Binding-site contacts:
Ligand atom O2G contacts residue THR42 of chain 1.A at 3.6 Å.
Ligand atom O3G contacts residue ALA68 of chain 1.A at 3.6 Å.
Ligand atom N1 contacts residue ASP184 of chain 1.A at 2.7 Å (salt-bridge).
Ligand atom C3' contacts residue ARG140 of chain 1.A at 3.5 Å.
Ligand atom O1B contacts residue THR106 of chain 1.A at 3.4 Å (h-bond).
Ligand atom O3B contacts residue GLY105 of chain 1.A at 3.1 Å (h-bond).
Ligand atom O2B contacts residue GLY18 of chain 1.A at 2.8 Å (h-bond).
Ligand atom O3' contacts residue GLU136 of chain 1.A at 2.5 Å (salt-bridge).
Ligand atom O6 contacts residue ASN22 of chain 1.A at 3.0 Å (h-bond).
Ligand atom C2' contacts residue GLU136 of chain 1.A at 3.2 Å.
Ligand atom O3' contacts residue ARG140 of chain 1.A at 2.9 Å (salt-bridge).
Ligand atom N9 contacts residue PHE180 of chain 1.A at 3.4 Å.
Ligand atom C4' contacts residue GLU102 of chain 1.A at 3.5 Å.
Ligand atom C2' contacts residue PHE180 of chain 1.A at 3.4 Å (hydrophobic).
Ligand atom O2' contacts residue GLU136 of chain 1.A at 2.6 Å (salt-bridge).
Ligand atom C2 contacts residue ASP184 of chain 1.A at 3.1 Å.
Ligand atom C1' contacts residue PHE180 of chain 1.A at 3.6 Å (hydrophobic).
Ligand atom O1B contacts residue GLY107 of chain 1.A at 2.8 Å (h-bond).
Ligand atom C3' contacts residue GLU136 of chain 1.A at 3.2 Å.
Ligand atom C5 contacts residue PHE180 of chain 1.A at 3.6 Å (hydrophobic).
Ligand atom O2G contacts residue THR106 of chain 1.A at 2.6 Å (h-bond).
Ligand atom C4 contacts residue PHE180 of chain 1.A at 3.4 Å (hydrophobic).
Ligand atom C5' contacts residue GLY101 of chain 1.A at 3.2 Å.
Ligand atom O3G contacts residue ALA70 of chain 1.A at 2.7 Å (h-bond).
Ligand atom O3G contacts residue GLY105 of chain 1.A at 3.1 Å (h-bond).
Ligand atom C8 contacts residue PHE180 of chain 1.A at 3.6 Å (hydrophobic).
Ligand atom O4' contacts residue GLY101 of chain 1.A at 3.5 Å.
Ligand atom O2G contacts residue GLY67 of chain 1.A at 3.3 Å.
Ligand atom O3B contacts residue THR106 of chain 1.A at 3.2 Å (h-bond).
Ligand atom N2 contacts residue ASP184 of chain 1.A at 2.8 Å (salt-bridge).
Ligand atom O1A contacts residue GLY19 of chain 1.A at 2.8 Å (h-bond).
Ligand atom O3G contacts residue GLY69 of chain 1.A at 3.5 Å (h-bond).
Ligand atom O2B contacts residue GLY17 of chain 1.A at 3.4 Å.
Ligand atom O1A contacts residue GLY18 of chain 1.A at 3.2 Å (h-bond).
Ligand atom O2' contacts residue PHE180 of chain 1.A at 3.6 Å.
Ligand atom O2G contacts residue ALA68 of chain 1.A at 2.6 Å (h-bond).
Ligand atom C5' contacts residue ARG140 of chain 1.A at 3.6 Å.
Ligand atom C5' contacts residue GLY104 of chain 1.A at 3.6 Å.
Ligand atom N2 contacts residue ALA183 of chain 1.A at 3.6 Å.
Ligand atom C4' contacts residue GLY101 of chain 1.A at 3.5 Å.

A small-molecule ligand and the protein it binds are described below.
Small molecule (SMILES): Nc1nc2c(ncn2[C@@H]2O[C@H](CO[P](=O)(O)O[P](=O)(O)OP(O)(O)=S)[C@@H](O)[C@H]2O)c(=O)[nH]1

Sequence of chain 1.A:
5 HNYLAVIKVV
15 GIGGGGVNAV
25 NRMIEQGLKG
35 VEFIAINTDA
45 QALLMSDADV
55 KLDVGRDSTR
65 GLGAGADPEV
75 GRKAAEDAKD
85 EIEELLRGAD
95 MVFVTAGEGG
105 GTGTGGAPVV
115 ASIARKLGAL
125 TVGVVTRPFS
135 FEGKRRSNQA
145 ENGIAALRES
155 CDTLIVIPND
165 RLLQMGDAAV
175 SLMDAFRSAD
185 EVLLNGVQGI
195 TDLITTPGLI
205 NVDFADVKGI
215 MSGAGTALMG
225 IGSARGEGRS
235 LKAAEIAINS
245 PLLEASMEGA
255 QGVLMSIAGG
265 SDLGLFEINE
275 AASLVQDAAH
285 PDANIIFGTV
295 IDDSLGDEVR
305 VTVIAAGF